Binding-site contacts:
Ligand atom O5 contacts residue ASN32 of chain 1.E at 2.3 Å (h-bond).
Ligand atom C7 contacts residue ASN32 of chain 1.E at 3.4 Å.
Ligand atom C4 contacts residue ASN32 of chain 1.E at 4.2 Å.
Ligand atom C2 contacts residue ASN32 of chain 1.E at 2.5 Å.
Ligand atom N2 contacts residue ASN32 of chain 1.E at 2.9 Å (h-bond).
Ligand atom C1 contacts residue ASN32 of chain 1.E at 1.4 Å.
Ligand atom O5 contacts residue THR312 of chain 1.E at 3.5 Å (h-bond).
Ligand atom O6 contacts residue THR312 of chain 1.E at 4.3 Å.
Ligand atom C3 contacts residue ASN32 of chain 1.E at 3.8 Å.
Ligand atom C6 contacts residue LEU52 of chain 1.F at 4.3 Å (hydrophobic).
Ligand atom O6 contacts residue LEU52 of chain 1.F at 3.8 Å.
Ligand atom C1 contacts residue THR312 of chain 1.E at 4.0 Å.
Ligand atom O7 contacts residue ASN32 of chain 1.E at 3.6 Å (h-bond).
Ligand atom C6 contacts residue THR34 of chain 1.E at 4.4 Å.
Ligand atom C5 contacts residue ASN32 of chain 1.E at 3.7 Å.

Sequence of chain 1.F:
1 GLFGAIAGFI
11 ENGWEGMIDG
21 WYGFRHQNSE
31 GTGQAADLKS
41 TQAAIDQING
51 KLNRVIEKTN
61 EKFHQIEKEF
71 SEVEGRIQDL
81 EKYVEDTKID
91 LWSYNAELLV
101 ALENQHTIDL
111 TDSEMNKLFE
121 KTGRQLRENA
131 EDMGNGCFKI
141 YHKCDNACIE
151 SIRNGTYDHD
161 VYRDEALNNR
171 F

Sequence of chain 1.E:
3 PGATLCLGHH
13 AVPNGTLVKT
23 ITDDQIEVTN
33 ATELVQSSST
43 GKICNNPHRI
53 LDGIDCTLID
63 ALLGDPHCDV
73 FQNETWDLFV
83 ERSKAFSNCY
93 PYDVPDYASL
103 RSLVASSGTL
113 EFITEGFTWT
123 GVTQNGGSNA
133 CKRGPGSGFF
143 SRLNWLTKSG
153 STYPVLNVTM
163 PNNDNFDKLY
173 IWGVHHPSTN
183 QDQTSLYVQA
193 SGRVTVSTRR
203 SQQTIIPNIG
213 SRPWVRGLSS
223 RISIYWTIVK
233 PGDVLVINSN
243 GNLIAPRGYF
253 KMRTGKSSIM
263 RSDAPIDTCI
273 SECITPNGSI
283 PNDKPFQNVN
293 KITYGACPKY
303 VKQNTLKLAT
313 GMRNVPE

This protein binds this small molecule.
Small molecule (SMILES): CC(=O)N[C@@H]1[C@@H](O)[C@H](O)[C@@H](CO)O[C@H]1O